Binding-site contacts:
Ligand atom C6 contacts residue GOL1 of chain 1.V at 3.6 Å.
Ligand atom C6 contacts residue THR93 of chain 1.D at 3.7 Å.
Ligand atom O2 contacts residue GLN165 of chain 1.D at 3.0 Å (h-bond).
Ligand atom C4 contacts residue PHE161 of chain 1.D at 3.9 Å (hydrophobic).
Ligand atom N1 contacts residue GOL1 of chain 1.V at 2.9 Å (h-bond).
Ligand atom N1 contacts residue THR94 of chain 1.D at 4.1 Å.
Ligand atom N3 contacts residue PHE161 of chain 1.D at 3.7 Å.
Ligand atom N1 contacts residue PHE194 of chain 1.D at 4.3 Å.
Ligand atom O2 contacts residue GLU195 of chain 1.D at 3.5 Å.
Ligand atom C2 contacts residue PHE161 of chain 1.D at 3.8 Å (hydrophobic).
Ligand atom C4 contacts residue GLN165 of chain 1.D at 3.7 Å.
Ligand atom C2 contacts residue GLN165 of chain 1.D at 3.7 Å.
Ligand atom N3 contacts residue GLY95 of chain 1.D at 4.0 Å.
Ligand atom N3 contacts residue ARG167 of chain 1.D at 4.2 Å.
Ligand atom N4 contacts residue GLN165 of chain 1.D at 3.6 Å (h-bond).
Ligand atom N1 contacts residue PHE161 of chain 1.D at 4.2 Å.
Ligand atom C4 contacts residue GLY95 of chain 1.D at 3.5 Å.
Ligand atom N3 contacts residue GLN165 of chain 1.D at 2.9 Å (h-bond).
Ligand atom C2 contacts residue GLU195 of chain 1.D at 4.2 Å.
Ligand atom N4 contacts residue GLY95 of chain 1.D at 3.5 Å.
Ligand atom C2 contacts residue PHE194 of chain 1.D at 3.8 Å (hydrophobic).
Ligand atom C6 contacts residue GLY95 of chain 1.D at 3.9 Å.
Ligand atom C5 contacts residue ILE220 of chain 1.D at 4.2 Å (hydrophobic).
Ligand atom C5 contacts residue GLY95 of chain 1.D at 3.4 Å.
Ligand atom N3 contacts residue PHE194 of chain 1.D at 3.8 Å.
Ligand atom N1 contacts residue THR93 of chain 1.D at 4.0 Å.
Ligand atom O2 contacts residue PHE161 of chain 1.D at 4.0 Å.
Ligand atom N4 contacts residue ILE220 of chain 1.D at 3.8 Å.
Ligand atom C4 contacts residue THR94 of chain 1.D at 4.2 Å.
Ligand atom C6 contacts residue ILE219 of chain 1.D at 4.1 Å (hydrophobic).
Ligand atom C2 contacts residue GOL1 of chain 1.V at 3.9 Å.
Ligand atom O2 contacts residue PHE194 of chain 1.D at 3.9 Å.
Ligand atom N4 contacts residue ARG167 of chain 1.D at 2.9 Å (salt-bridge).
Ligand atom O2 contacts residue MET196 of chain 1.D at 3.6 Å.
Ligand atom C5 contacts residue THR94 of chain 1.D at 3.6 Å.
Ligand atom C5 contacts residue ILE219 of chain 1.D at 4.2 Å (hydrophobic).
Ligand atom C4 contacts residue ARG167 of chain 1.D at 3.9 Å.
Ligand atom C5 contacts residue PHE161 of chain 1.D at 4.2 Å (hydrophobic).
Ligand atom C6 contacts residue THR94 of chain 1.D at 3.8 Å.
Ligand atom O2 contacts residue GOL1 of chain 1.V at 3.8 Å.

This small molecule binds to this protein.
Small molecule (SMILES): Nc1ccnc(=O)[nH]1

Sequence of chain 1.D:
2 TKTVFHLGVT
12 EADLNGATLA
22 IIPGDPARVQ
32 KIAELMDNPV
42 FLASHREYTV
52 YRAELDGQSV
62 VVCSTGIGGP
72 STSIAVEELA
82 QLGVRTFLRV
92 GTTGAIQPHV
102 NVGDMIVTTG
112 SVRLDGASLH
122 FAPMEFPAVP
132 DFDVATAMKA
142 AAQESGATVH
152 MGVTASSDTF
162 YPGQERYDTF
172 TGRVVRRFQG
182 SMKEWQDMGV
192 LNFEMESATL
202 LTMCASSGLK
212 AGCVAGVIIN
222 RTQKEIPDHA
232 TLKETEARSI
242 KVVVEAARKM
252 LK